Sequence of chain 2.A:
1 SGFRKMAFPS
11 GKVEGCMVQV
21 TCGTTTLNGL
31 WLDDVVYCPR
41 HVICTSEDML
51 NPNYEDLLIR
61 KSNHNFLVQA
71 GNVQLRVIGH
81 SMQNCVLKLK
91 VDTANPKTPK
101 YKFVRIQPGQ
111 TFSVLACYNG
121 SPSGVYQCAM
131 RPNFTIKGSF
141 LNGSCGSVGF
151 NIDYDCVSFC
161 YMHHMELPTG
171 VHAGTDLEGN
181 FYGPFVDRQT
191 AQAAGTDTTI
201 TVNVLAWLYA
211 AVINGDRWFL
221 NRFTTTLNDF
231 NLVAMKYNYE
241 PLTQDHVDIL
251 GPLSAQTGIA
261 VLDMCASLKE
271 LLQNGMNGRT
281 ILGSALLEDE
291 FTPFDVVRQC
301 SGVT

Sequence of chain 1.A:
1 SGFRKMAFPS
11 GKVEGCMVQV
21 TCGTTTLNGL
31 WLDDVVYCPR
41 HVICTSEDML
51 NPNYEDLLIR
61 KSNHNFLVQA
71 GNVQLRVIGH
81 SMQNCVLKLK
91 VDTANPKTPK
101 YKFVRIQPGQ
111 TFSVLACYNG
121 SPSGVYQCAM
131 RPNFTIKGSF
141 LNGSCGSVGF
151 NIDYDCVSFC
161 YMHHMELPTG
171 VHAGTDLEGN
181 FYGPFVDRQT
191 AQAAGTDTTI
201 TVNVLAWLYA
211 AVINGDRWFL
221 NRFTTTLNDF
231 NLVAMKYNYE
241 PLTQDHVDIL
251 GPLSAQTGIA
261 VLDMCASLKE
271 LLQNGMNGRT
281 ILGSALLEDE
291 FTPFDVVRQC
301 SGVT

Binding-site contacts:
Ligand atom C4 contacts residue MET165 of chain 1.A at 3.7 Å (hydrophobic).
Ligand atom N1 contacts residue HIS163 of chain 1.A at 2.8 Å (h-bond).
Ligand atom C6 contacts residue MET49 of chain 1.A at 3.6 Å (hydrophobic).
Ligand atom C5 contacts residue ARG188 of chain 1.A at 3.5 Å.
Ligand atom C5 contacts residue MET165 of chain 1.A at 3.3 Å (hydrophobic).
Ligand atom C13 contacts residue HIS163 of chain 1.A at 3.9 Å.
Ligand atom C15 contacts residue ASN142 of chain 1.A at 3.4 Å.
Ligand atom C13 contacts residue GLU166 of chain 1.A at 3.4 Å.
Ligand atom C5 contacts residue MET49 of chain 1.A at 3.5 Å (hydrophobic).
Ligand atom N1 contacts residue GLU166 of chain 1.A at 3.6 Å.
Ligand atom C15 contacts residue GLU166 of chain 1.A at 3.6 Å.
Ligand atom C6 contacts residue MET165 of chain 1.A at 3.5 Å (hydrophobic).
Ligand atom CL contacts residue MET165 of chain 1.A at 3.6 Å.
Ligand atom C2 contacts residue GLN189 of chain 1.A at 3.6 Å.
Ligand atom C10 contacts residue GLU166 of chain 1.A at 3.9 Å.
Ligand atom C13 contacts residue PHE140 of chain 1.A at 3.4 Å (hydrophobic).
Ligand atom C16 contacts residue ASN142 of chain 1.A at 3.6 Å.
Ligand atom C14 contacts residue ASN142 of chain 1.A at 3.8 Å.
Ligand atom C14 contacts residue LEU141 of chain 1.A at 3.7 Å (hydrophobic).
Ligand atom C4 contacts residue ARG188 of chain 1.A at 3.3 Å.
Ligand atom C7 contacts residue MET165 of chain 1.A at 3.8 Å (hydrophobic).
Ligand atom C14 contacts residue GLU166 of chain 1.A at 3.8 Å.
Ligand atom C5 contacts residue ASP187 of chain 1.A at 3.6 Å.
Ligand atom C4 contacts residue GLN189 of chain 1.A at 3.5 Å.
Ligand atom C7 contacts residue HIS164 of chain 1.A at 3.3 Å.
Ligand atom C15 contacts residue LEU141 of chain 1.A at 3.5 Å (hydrophobic).
Ligand atom O1 contacts residue MET165 of chain 1.A at 3.7 Å.
Ligand atom C12 contacts residue GLU166 of chain 1.A at 3.6 Å.
Ligand atom C17 contacts residue ASN142 of chain 1.A at 3.7 Å.
Ligand atom C13 contacts residue LEU141 of chain 1.A at 3.7 Å (hydrophobic).
Ligand atom CL contacts residue ASP187 of chain 1.A at 3.3 Å.
Ligand atom CL contacts residue HIS41 of chain 1.A at 3.3 Å.
Ligand atom C4 contacts residue MET49 of chain 1.A at 3.7 Å (hydrophobic).
Ligand atom C6 contacts residue HIS164 of chain 1.A at 3.8 Å.
Ligand atom C12 contacts residue CYS145 of chain 1.A at 3.5 Å (hydrophobic).
Ligand atom CL contacts residue HIS164 of chain 1.A at 3.3 Å.
Ligand atom C12 contacts residue HIS163 of chain 1.A at 3.5 Å.
Ligand atom C15 contacts residue PHE140 of chain 1.A at 3.7 Å (hydrophobic).
Ligand atom O1 contacts residue GLU166 of chain 1.A at 2.9 Å (salt-bridge).
Ligand atom O contacts residue GLN189 of chain 1.A at 3.2 Å.

The protein below binds the small molecule below.
Small molecule (SMILES): C[C@@H]1COc2ccc(Cl)cc2[C@@H]1C(=O)Nc1cncc2ccccc12